Binding-site contacts:
Ligand atom C6 contacts residue LEU17 of chain 1.B at 3.9 Å (hydrophobic).
Ligand atom C6 contacts residue LEU16 of chain 3.C at 4.4 Å (hydrophobic).
Ligand atom C4 contacts residue CYS6 of chain 3.C at 3.6 Å (hydrophobic).
Ligand atom C1' contacts residue LEU17 of chain 1.B at 4.4 Å (hydrophobic).
Ligand atom O4 contacts residue SER9 of chain 3.C at 3.6 Å (h-bond).
Ligand atom N1' contacts residue LEU17 of chain 1.B at 3.7 Å.
Ligand atom O4 contacts residue CYS6 of chain 3.C at 2.7 Å (h-bond).
Ligand atom N1' contacts residue TYR16 of chain 1.B at 4.0 Å.
Ligand atom C6 contacts residue CYS11 of chain 3.C at 4.1 Å (hydrophobic).
Ligand atom O4 contacts residue ILE10 of chain 3.C at 3.6 Å.
Ligand atom C3 contacts residue CYS6 of chain 3.C at 3.5 Å (hydrophobic).
Ligand atom C5 contacts residue LEU16 of chain 3.C at 4.4 Å (hydrophobic).
Ligand atom C5 contacts residue CYS11 of chain 3.C at 3.3 Å (hydrophobic).
Ligand atom O4 contacts residue CYS11 of chain 3.C at 2.9 Å (h-bond).
Ligand atom C4 contacts residue CYS11 of chain 3.C at 3.8 Å (hydrophobic).

Sequence of chain 1.B:
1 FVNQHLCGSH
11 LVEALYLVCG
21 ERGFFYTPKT

The protein below binds the small molecule below.
Small molecule (SMILES): NC(=O)c1ccc(O)cc1

Sequence of chain 3.C:
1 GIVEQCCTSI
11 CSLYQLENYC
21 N